A small-molecule ligand and the protein it binds are described below.
Small molecule (SMILES): Cc1cn([C@H]2C[C@H](O[P](=O)(O)OC[C@H]3O[C@@H](n4ccc(N)nc4=O)C[C@@H]3O[P](=O)(O)OC[C@H]3O[C@@H](n4cc(C)c(=O)[nH]c4=O)C[C@@H]3O[P](=O)(O)OC[C@H]3O[C@@H](n4cnc5c(N)ncnc54)C[C@@H]3O[P](=O)(O)OC[C@H]3O[C@@H](n4cnc5c(N)ncnc54)C[C@@H]3O[P](=O)(O)OC[C@H]3O[C@@H](n4cc(C)c(=O)[nH]c4=O)C[C@@H]3O[P](=O)(O)OC[C@H]3O[C@@H](n4cnc5c(=O)nc(N)[nH]c54)C[C@@H]3O)[C@@H](COP(=O)(O)O)O2)c(=O)[nH]c1=O

Sequence of chain 1.C:
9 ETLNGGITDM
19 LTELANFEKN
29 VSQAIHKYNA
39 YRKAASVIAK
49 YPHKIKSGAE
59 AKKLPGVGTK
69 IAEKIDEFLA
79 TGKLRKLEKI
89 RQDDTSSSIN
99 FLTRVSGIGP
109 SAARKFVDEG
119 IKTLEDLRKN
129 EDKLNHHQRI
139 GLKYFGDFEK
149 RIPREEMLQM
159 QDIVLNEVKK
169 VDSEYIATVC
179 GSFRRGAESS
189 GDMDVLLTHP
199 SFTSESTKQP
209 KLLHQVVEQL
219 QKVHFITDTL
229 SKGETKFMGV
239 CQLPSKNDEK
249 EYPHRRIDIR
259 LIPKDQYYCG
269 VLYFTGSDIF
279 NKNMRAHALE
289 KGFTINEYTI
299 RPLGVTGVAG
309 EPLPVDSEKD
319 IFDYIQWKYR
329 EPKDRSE

Binding-site contacts:
Ligand atom O3' contacts residue GLY105 of chain 1.C at 3.2 Å (h-bond).
Ligand atom N2 contacts residue DC1 of chain 1.A at 2.4 Å (h-bond).
Ligand atom N6 contacts residue DT3 of chain 1.A at 3.0 Å (h-bond).
Ligand atom O2 contacts residue DG6 of chain 1.A at 3.3 Å (h-bond).
Ligand atom N6 contacts residue DT4 of chain 1.A at 2.9 Å (h-bond).
Ligand atom N1 contacts residue DT4 of chain 1.A at 2.6 Å (h-bond).
Ligand atom OP2 contacts residue SER109 of chain 1.C at 3.3 Å.
Ligand atom C2 contacts residue DC1 of chain 1.A at 3.2 Å.
Ligand atom O4 contacts residue DA7 of chain 1.A at 3.0 Å (h-bond).
Ligand atom N1 contacts residue DT3 of chain 1.A at 2.8 Å (h-bond).
Ligand atom C2 contacts residue DT3 of chain 1.A at 3.2 Å.
Ligand atom C4 contacts residue DA2 of chain 1.A at 3.2 Å.
Ligand atom OP1 contacts residue NA1 of chain 1.D at 2.1 Å (h-bond).
Ligand atom C5' contacts residue GLY105 of chain 1.C at 3.1 Å.
Ligand atom C2 contacts residue DT4 of chain 1.A at 3.2 Å.
Ligand atom N1 contacts residue DA2 of chain 1.A at 3.2 Å (h-bond).
Ligand atom O4 contacts residue DA2 of chain 1.A at 2.7 Å (h-bond).
Ligand atom N3 contacts residue DA2 of chain 1.A at 2.4 Å (h-bond).
Ligand atom C5' contacts residue GLY107 of chain 1.C at 3.3 Å.
Ligand atom OP1 contacts residue GLY105 of chain 1.C at 2.9 Å (h-bond).
Ligand atom N6 contacts residue DA2 of chain 1.A at 2.9 Å (h-bond).
Ligand atom N4 contacts residue DA5 of chain 1.A at 3.3 Å (h-bond).
Ligand atom N3 contacts residue DG6 of chain 1.A at 2.8 Å (h-bond).
Ligand atom OP1 contacts residue ALA110 of chain 1.C at 2.7 Å (h-bond).
Ligand atom P contacts residue GLY107 of chain 1.C at 3.2 Å.
Ligand atom O4 contacts residue DT4 of chain 1.A at 3.3 Å (h-bond).
Ligand atom O2 contacts residue DG6 of chain 1.A at 2.8 Å (h-bond).
Ligand atom N1 contacts residue DC1 of chain 1.A at 2.9 Å (h-bond).
Ligand atom O5' contacts residue GLY107 of chain 1.C at 2.8 Å.
Ligand atom C2 contacts residue DG6 of chain 1.A at 3.3 Å.
Ligand atom N3 contacts residue DA7 of chain 1.A at 3.1 Å (h-bond).
Ligand atom N3 contacts residue DA5 of chain 1.A at 2.5 Å (h-bond).
Ligand atom N4 contacts residue DG6 of chain 1.A at 2.9 Å (h-bond).
Ligand atom OP1 contacts residue ILE106 of chain 1.C at 3.1 Å (h-bond).
Ligand atom O2 contacts residue DA5 of chain 1.A at 3.0 Å.
Ligand atom O4 contacts residue DA5 of chain 1.A at 3.0 Å (h-bond).
Ligand atom OP1 contacts residue GLY107 of chain 1.C at 2.9 Å.
Ligand atom O2 contacts residue DA7 of chain 1.A at 3.2 Å (h-bond).
Ligand atom O6 contacts residue DC1 of chain 1.A at 3.2 Å (h-bond).
Ligand atom N2 contacts residue DA2 of chain 1.A at 3.2 Å.